A small-molecule ligand and the protein it binds are described below.
Small molecule (SMILES): CC(=O)N[C@@H]1[C@@H](O)[C@H](O)[C@@H](CO)O[C@H]1O

Binding-site contacts:
Ligand atom C3 contacts residue ASN400 of chain 1.D at 3.9 Å.
Ligand atom N2 contacts residue HIS377 of chain 1.D at 3.0 Å (h-bond).
Ligand atom C8 contacts residue ASN400 of chain 1.D at 3.9 Å.
Ligand atom C8 contacts residue THR387 of chain 1.D at 4.2 Å.
Ligand atom C7 contacts residue THR402 of chain 1.D at 4.3 Å.
Ligand atom C2 contacts residue HIS377 of chain 1.D at 4.0 Å.
Ligand atom C8 contacts residue VAL386 of chain 1.D at 3.6 Å (hydrophobic).
Ligand atom C5 contacts residue ASN400 of chain 1.D at 3.8 Å.
Ligand atom O3 contacts residue HIS377 of chain 1.D at 3.6 Å.
Ligand atom N2 contacts residue THR402 of chain 1.D at 3.5 Å (h-bond).
Ligand atom C4 contacts residue ASN400 of chain 1.D at 4.4 Å.
Ligand atom O5 contacts residue ASN400 of chain 1.D at 2.4 Å (h-bond).
Ligand atom C2 contacts residue ASN400 of chain 1.D at 2.6 Å.
Ligand atom C1 contacts residue ASN400 of chain 1.D at 1.5 Å.
Ligand atom O7 contacts residue THR387 of chain 1.D at 3.9 Å.
Ligand atom C7 contacts residue HIS377 of chain 1.D at 3.9 Å.
Ligand atom C2 contacts residue THR402 of chain 1.D at 4.0 Å.
Ligand atom O7 contacts residue ASN400 of chain 1.D at 3.1 Å (h-bond).
Ligand atom C8 contacts residue HIS377 of chain 1.D at 3.8 Å.
Ligand atom C1 contacts residue THR402 of chain 1.D at 3.6 Å.
Ligand atom N2 contacts residue ASN400 of chain 1.D at 3.1 Å (h-bond).
Ligand atom C3 contacts residue HIS377 of chain 1.D at 3.6 Å.
Ligand atom C7 contacts residue ASN400 of chain 1.D at 3.3 Å.
Ligand atom C3 contacts residue THR402 of chain 1.D at 4.3 Å.

Sequence of chain 1.D:
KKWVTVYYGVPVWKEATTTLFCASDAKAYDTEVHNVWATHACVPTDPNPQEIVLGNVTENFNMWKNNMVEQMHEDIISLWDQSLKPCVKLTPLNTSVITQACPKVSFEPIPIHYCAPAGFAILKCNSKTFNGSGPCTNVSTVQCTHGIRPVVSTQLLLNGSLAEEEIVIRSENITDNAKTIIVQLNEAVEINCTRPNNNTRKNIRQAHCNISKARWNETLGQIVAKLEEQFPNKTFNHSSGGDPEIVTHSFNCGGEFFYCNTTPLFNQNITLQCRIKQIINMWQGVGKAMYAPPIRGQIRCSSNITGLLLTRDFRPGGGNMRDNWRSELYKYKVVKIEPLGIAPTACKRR